This small molecule binds to this protein.
Small molecule (SMILES): CCC[C@@H](C)[C@H]1CC[C@H]2[C@@H]3[C@H](O)C[C@@H]4C[C@H](O)CC[C@]4(C)[C@H]3C[C@H](O)[C@]12C

Binding-site contacts:
Ligand atom C2 contacts residue GLU1321 of chain 1.A at 2.5 Å.
Ligand atom C1 contacts residue LEU1320 of chain 1.A at 4.4 Å (hydrophobic).
Ligand atom C8 contacts residue ASP1277 of chain 1.A at 4.4 Å.
Ligand atom C11 contacts residue TYR1298 of chain 1.A at 4.4 Å (hydrophobic).
Ligand atom C3 contacts residue GLU1321 of chain 1.A at 4.4 Å.
Ligand atom C17 contacts residue GLU1321 of chain 1.A at 4.0 Å.
Ligand atom C3 contacts residue LYS1134 of chain 1.A at 3.7 Å.
Ligand atom C16 contacts residue GLU1321 of chain 1.A at 3.0 Å.
Ligand atom C11 contacts residue LYS1134 of chain 1.A at 4.3 Å.
Ligand atom C18 contacts residue TYR1298 of chain 1.A at 4.4 Å (hydrophobic).
Ligand atom C7 contacts residue ASP1277 of chain 1.A at 3.6 Å.
Ligand atom C11 contacts residue GLU1321 of chain 1.A at 1.4 Å.
Ligand atom C18 contacts residue GLU1321 of chain 1.A at 3.7 Å.
Ligand atom C11 contacts residue HIS1318 of chain 1.A at 3.9 Å.
Ligand atom C19 contacts residue GLU1321 of chain 1.A at 3.6 Å.
Ligand atom C1 contacts residue GLU1321 of chain 1.A at 3.5 Å.
Ligand atom C14 contacts residue GLU1321 of chain 1.A at 4.2 Å.
Ligand atom C1 contacts residue LYS1134 of chain 1.A at 4.2 Å.
Ligand atom C10 contacts residue TYR1298 of chain 1.A at 3.5 Å (hydrophobic).
Ligand atom C15 contacts residue GLU1321 of chain 1.A at 2.7 Å.

Sequence of chain 1.A:
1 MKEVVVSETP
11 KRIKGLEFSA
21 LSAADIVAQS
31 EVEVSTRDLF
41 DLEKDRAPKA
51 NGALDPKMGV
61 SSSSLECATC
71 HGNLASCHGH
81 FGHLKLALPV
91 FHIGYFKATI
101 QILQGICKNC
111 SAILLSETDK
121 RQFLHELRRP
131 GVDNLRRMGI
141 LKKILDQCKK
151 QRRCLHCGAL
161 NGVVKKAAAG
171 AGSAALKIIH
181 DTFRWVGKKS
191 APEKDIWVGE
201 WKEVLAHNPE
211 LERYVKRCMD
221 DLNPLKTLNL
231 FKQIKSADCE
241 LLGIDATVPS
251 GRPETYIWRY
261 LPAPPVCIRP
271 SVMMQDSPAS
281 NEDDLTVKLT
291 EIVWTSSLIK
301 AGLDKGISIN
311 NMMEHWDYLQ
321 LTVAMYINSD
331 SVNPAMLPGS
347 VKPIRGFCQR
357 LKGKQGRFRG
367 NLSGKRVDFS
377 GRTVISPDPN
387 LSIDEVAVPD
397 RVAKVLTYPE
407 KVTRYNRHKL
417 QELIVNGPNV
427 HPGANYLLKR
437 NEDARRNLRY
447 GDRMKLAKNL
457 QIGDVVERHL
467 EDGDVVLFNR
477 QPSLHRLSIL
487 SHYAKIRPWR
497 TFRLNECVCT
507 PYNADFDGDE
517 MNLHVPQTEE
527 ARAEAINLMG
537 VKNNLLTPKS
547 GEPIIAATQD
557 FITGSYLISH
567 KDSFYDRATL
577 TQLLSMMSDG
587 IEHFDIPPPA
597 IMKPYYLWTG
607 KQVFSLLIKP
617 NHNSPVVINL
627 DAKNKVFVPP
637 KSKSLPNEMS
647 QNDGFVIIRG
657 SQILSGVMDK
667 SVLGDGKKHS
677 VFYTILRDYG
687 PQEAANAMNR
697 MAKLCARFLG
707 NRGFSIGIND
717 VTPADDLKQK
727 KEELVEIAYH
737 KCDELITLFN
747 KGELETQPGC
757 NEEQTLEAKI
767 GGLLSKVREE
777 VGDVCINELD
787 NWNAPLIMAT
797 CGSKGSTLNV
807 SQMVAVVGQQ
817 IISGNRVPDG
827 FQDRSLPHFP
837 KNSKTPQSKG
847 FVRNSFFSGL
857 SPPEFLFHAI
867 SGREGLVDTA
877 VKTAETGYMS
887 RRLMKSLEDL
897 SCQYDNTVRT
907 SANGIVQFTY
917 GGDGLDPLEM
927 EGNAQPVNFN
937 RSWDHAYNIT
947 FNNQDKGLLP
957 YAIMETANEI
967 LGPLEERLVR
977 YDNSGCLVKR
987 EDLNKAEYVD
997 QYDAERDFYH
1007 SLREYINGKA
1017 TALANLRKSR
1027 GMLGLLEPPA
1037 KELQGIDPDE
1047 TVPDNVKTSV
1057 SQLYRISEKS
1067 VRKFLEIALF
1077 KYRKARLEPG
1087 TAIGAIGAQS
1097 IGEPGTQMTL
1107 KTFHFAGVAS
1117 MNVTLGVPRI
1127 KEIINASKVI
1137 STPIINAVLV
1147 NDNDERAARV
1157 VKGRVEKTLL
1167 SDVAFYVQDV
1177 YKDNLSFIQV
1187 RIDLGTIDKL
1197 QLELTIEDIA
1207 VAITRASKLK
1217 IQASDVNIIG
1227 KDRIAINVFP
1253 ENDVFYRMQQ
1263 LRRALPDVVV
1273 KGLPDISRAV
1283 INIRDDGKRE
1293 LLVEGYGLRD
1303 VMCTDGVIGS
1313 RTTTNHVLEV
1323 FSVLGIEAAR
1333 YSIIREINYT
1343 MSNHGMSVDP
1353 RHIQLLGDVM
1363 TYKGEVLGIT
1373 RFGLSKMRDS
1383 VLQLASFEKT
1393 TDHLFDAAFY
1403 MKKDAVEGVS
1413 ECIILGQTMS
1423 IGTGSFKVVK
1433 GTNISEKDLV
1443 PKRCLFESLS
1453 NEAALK